Sequence of chain 1.A:
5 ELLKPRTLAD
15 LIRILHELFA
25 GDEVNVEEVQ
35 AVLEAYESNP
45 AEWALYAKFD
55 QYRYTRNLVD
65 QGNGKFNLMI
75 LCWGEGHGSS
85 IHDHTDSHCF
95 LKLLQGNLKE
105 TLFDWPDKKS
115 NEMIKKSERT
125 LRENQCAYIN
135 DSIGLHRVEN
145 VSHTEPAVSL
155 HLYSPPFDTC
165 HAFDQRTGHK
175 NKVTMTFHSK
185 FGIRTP

The protein below binds the small molecule below.
Small molecule (SMILES): N[C@@H](CCS)C(=O)O

Binding-site contacts:
Ligand atom SD contacts residue HIS88 of chain 1.A at 3.8 Å.
Ligand atom C contacts residue TYR157 of chain 1.A at 4.2 Å (hydrophobic).
Ligand atom O contacts residue ARG60 of chain 1.A at 3.2 Å (salt-bridge).
Ligand atom CG contacts residue TYR157 of chain 1.A at 4.1 Å (hydrophobic).
Ligand atom CB contacts residue TYR157 of chain 1.A at 3.8 Å (hydrophobic).
Ligand atom CA contacts residue HIS86 of chain 1.A at 3.7 Å.
Ligand atom CA contacts residue TYR157 of chain 1.A at 3.7 Å (hydrophobic).
Ligand atom CG contacts residue FE1 of chain 1.B at 3.0 Å.
Ligand atom SD contacts residue FE1 of chain 1.B at 2.1 Å.
Ligand atom OXT contacts residue MET179 of chain 1.A at 3.7 Å.
Ligand atom C contacts residue TYR58 of chain 1.A at 4.1 Å (hydrophobic).
Ligand atom O contacts residue LEU75 of chain 1.A at 4.0 Å.
Ligand atom CG contacts residue LEU75 of chain 1.A at 4.4 Å (hydrophobic).
Ligand atom SD contacts residue LEU95 of chain 1.A at 4.3 Å.
Ligand atom CB contacts residue HIS86 of chain 1.A at 4.2 Å.
Ligand atom SD contacts residue HIS155 of chain 1.A at 3.6 Å.
Ligand atom CG contacts residue HIS140 of chain 1.A at 4.2 Å.
Ligand atom OXT contacts residue ARG60 of chain 1.A at 3.3 Å (salt-bridge).
Ligand atom CG contacts residue TRP77 of chain 1.A at 4.2 Å (hydrophobic).
Ligand atom OXT contacts residue TYR157 of chain 1.A at 3.7 Å.
Ligand atom CB contacts residue LEU75 of chain 1.A at 3.4 Å (hydrophobic).
Ligand atom C contacts residue ARG60 of chain 1.A at 3.8 Å.
Ligand atom CB contacts residue FE1 of chain 1.B at 4.0 Å.
Ligand atom SD contacts residue HIS86 of chain 1.A at 3.6 Å.
Ligand atom SD contacts residue HIS140 of chain 1.A at 3.5 Å (h-bond).
Ligand atom CG contacts residue HIS86 of chain 1.A at 3.6 Å.
Ligand atom CG contacts residue VAL142 of chain 1.A at 4.1 Å (hydrophobic).
Ligand atom C contacts residue LEU75 of chain 1.A at 4.1 Å (hydrophobic).
Ligand atom N contacts residue FE1 of chain 1.B at 3.2 Å.
Ligand atom SD contacts residue CYS93 of chain 1.A at 4.0 Å.
Ligand atom O contacts residue TYR58 of chain 1.A at 3.2 Å (h-bond).
Ligand atom CA contacts residue FE1 of chain 1.B at 3.8 Å.
Ligand atom N contacts residue HIS86 of chain 1.A at 3.6 Å (h-bond).
Ligand atom CG contacts residue HIS155 of chain 1.A at 3.7 Å.
Ligand atom O contacts residue MET179 of chain 1.A at 4.1 Å.
Ligand atom N contacts residue HIS88 of chain 1.A at 3.9 Å.
Ligand atom SD contacts residue TYR157 of chain 1.A at 3.0 Å (h-bond).
Ligand atom CB contacts residue HIS155 of chain 1.A at 3.9 Å.
Ligand atom N contacts residue TYR157 of chain 1.A at 2.9 Å (h-bond).
Ligand atom C contacts residue MET179 of chain 1.A at 4.0 Å (hydrophobic).